Binding-site contacts:
Ligand atom C7 contacts residue ASN256 of chain 1.C at 3.2 Å.
Ligand atom C5 contacts residue ASN256 of chain 1.C at 3.7 Å.
Ligand atom C8 contacts residue ASN256 of chain 1.C at 4.4 Å.
Ligand atom C1 contacts residue ASN256 of chain 1.C at 1.4 Å.
Ligand atom C4 contacts residue ASN256 of chain 1.C at 4.2 Å.
Ligand atom N2 contacts residue ASN256 of chain 1.C at 2.9 Å (h-bond).
Ligand atom C8 contacts residue ASN254 of chain 1.C at 4.4 Å.
Ligand atom O7 contacts residue ASN256 of chain 1.C at 3.2 Å (h-bond).
Ligand atom O7 contacts residue ASN254 of chain 1.C at 4.1 Å.
Ligand atom C2 contacts residue ASN256 of chain 1.C at 2.5 Å.
Ligand atom O5 contacts residue ASN256 of chain 1.C at 2.4 Å (h-bond).
Ligand atom C3 contacts residue ASN256 of chain 1.C at 3.8 Å.

Sequence of chain 1.C:
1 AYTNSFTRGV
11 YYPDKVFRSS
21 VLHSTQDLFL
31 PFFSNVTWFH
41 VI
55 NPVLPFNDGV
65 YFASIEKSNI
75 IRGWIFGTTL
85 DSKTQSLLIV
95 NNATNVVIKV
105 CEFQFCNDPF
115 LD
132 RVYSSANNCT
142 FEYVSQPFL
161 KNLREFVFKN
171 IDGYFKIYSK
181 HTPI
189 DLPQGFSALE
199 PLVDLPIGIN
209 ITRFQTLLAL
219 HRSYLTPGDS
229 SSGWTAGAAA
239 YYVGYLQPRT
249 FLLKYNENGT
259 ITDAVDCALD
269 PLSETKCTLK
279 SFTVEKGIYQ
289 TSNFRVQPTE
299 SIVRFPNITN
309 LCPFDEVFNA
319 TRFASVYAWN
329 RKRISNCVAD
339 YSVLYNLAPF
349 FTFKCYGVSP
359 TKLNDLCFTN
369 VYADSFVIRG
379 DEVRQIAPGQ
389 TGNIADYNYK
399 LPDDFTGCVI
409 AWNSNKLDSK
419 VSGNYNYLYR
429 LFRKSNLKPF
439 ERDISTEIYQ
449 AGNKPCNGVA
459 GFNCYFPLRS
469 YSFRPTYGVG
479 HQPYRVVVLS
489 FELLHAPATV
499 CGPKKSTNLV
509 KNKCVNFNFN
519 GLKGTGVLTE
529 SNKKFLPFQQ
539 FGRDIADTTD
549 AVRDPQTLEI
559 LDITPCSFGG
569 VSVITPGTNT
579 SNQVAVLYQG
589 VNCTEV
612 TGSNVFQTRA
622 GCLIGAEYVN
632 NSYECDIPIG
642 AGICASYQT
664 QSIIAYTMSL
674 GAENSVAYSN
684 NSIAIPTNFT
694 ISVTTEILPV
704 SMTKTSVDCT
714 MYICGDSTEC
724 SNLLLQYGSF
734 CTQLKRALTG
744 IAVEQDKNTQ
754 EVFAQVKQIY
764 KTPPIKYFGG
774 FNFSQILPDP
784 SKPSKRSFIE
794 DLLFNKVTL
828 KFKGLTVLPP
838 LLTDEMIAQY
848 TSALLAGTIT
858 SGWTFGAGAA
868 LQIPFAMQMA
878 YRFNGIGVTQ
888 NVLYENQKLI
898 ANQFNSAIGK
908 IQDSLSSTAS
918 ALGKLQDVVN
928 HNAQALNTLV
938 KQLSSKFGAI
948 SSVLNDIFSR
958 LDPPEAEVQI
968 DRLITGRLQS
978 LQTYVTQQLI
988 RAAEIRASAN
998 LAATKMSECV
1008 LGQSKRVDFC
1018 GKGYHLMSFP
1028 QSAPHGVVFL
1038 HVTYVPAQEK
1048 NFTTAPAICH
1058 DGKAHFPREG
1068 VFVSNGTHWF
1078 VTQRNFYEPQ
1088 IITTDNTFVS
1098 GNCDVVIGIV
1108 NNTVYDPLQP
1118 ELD

A protein and the small-molecule ligand that binds it are described below.
Small molecule (SMILES): CC(=O)N[C@@H]1[C@@H](O)[C@H](O)[C@@H](CO)O[C@H]1O